Sequence of chain 3.D:
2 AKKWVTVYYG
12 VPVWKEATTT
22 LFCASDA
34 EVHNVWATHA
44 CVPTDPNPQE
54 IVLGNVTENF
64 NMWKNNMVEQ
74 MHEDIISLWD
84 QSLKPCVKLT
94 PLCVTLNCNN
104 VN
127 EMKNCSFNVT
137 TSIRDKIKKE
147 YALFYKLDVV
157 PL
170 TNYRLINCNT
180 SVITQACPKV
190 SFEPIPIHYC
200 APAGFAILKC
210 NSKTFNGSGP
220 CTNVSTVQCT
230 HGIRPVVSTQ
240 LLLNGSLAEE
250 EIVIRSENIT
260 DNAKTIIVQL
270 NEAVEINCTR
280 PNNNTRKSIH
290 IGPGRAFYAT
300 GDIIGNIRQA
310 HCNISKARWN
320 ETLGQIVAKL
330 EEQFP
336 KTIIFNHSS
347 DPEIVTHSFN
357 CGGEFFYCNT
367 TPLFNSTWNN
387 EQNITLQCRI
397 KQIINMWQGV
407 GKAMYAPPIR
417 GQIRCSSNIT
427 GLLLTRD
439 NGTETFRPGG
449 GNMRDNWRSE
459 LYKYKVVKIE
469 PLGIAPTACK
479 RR

The small molecule below binds the protein below.
Small molecule (SMILES): CC(=O)N[C@@H]1[C@@H](O)[C@H](O)[C@@H](CO)O[C@H]1O

Binding-site contacts:
Ligand atom C1 contacts residue ARG445 of chain 3.D at 3.4 Å.
Ligand atom C4 contacts residue ASN341 of chain 3.D at 4.2 Å.
Ligand atom O7 contacts residue ILE339 of chain 3.D at 3.2 Å.
Ligand atom C6 contacts residue HIS342 of chain 3.D at 4.3 Å.
Ligand atom N2 contacts residue ASN341 of chain 3.D at 2.9 Å (h-bond).
Ligand atom O5 contacts residue HIS342 of chain 3.D at 3.7 Å.
Ligand atom C8 contacts residue PHE340 of chain 3.D at 4.4 Å (hydrophobic).
Ligand atom C7 contacts residue ILE339 of chain 3.D at 3.7 Å (hydrophobic).
Ligand atom C3 contacts residue ASN341 of chain 3.D at 3.8 Å.
Ligand atom C5 contacts residue HIS342 of chain 3.D at 4.1 Å.
Ligand atom C8 contacts residue THR373 of chain 3.D at 4.0 Å.
Ligand atom O5 contacts residue ASN341 of chain 3.D at 2.3 Å (h-bond).
Ligand atom C6 contacts residue ARG445 of chain 3.D at 3.9 Å.
Ligand atom C5 contacts residue ARG445 of chain 3.D at 3.9 Å.
Ligand atom C1 contacts residue HIS342 of chain 3.D at 4.0 Å.
Ligand atom C1 contacts residue ASN341 of chain 3.D at 1.4 Å.
Ligand atom O5 contacts residue ARG445 of chain 3.D at 2.7 Å (salt-bridge).
Ligand atom C2 contacts residue ASN341 of chain 3.D at 2.4 Å.
Ligand atom O7 contacts residue ASN341 of chain 3.D at 3.6 Å.
Ligand atom C8 contacts residue ILE339 of chain 3.D at 3.5 Å (hydrophobic).
Ligand atom O7 contacts residue THR443 of chain 3.D at 4.4 Å.
Ligand atom C7 contacts residue ASN341 of chain 3.D at 3.5 Å.
Ligand atom C5 contacts residue ASN341 of chain 3.D at 3.6 Å.